Sequence of chain 1.H:
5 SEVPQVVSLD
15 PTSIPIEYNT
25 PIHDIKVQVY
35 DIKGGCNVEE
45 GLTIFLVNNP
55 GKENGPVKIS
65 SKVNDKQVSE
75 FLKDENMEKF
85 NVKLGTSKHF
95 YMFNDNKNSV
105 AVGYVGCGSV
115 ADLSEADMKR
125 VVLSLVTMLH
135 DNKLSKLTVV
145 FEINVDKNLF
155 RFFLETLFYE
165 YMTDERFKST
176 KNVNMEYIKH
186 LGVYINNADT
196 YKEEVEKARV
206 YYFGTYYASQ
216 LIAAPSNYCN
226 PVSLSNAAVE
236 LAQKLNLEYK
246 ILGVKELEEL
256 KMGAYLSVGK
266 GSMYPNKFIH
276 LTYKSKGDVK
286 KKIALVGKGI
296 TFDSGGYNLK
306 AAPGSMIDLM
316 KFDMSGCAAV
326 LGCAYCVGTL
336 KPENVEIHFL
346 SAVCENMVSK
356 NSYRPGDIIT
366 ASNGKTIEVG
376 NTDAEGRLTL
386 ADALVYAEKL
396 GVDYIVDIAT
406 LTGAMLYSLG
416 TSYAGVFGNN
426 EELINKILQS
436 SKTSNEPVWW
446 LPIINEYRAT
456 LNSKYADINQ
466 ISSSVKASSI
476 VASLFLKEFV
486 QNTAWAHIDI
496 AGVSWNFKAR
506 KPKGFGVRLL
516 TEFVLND

The small molecule below binds the protein below.
Small molecule (SMILES): CC(C)(C)OC(=O)N[C@@H](C(=O)NO)c1ccc(Br)cc1

Binding-site contacts:
Ligand atom N2 contacts residue CO31 of chain 1.VB at 2.8 Å (h-bond).
Ligand atom C11 contacts residue ASP378 of chain 1.H at 3.2 Å.
Ligand atom O2 contacts residue LEU406 of chain 1.H at 3.7 Å.
Ligand atom O3 contacts residue ZN1 of chain 1.TB at 3.8 Å.
Ligand atom O2 contacts residue CO31 of chain 1.VB at 3.7 Å.
Ligand atom O4 contacts residue LYS293 of chain 1.H at 3.1 Å (salt-bridge).
Ligand atom C2 contacts residue GLY408 of chain 1.H at 3.8 Å.
Ligand atom O3 contacts residue ZN1 of chain 1.UB at 2.1 Å.
Ligand atom C3 contacts residue THR405 of chain 1.H at 3.7 Å.
Ligand atom O4 contacts residue ASP378 of chain 1.H at 3.0 Å (salt-bridge).
Ligand atom C8 contacts residue ASN376 of chain 1.H at 3.3 Å.
Ligand atom C3 contacts residue LEU406 of chain 1.H at 3.3 Å (hydrophobic).
Ligand atom C13 contacts residue GLY408 of chain 1.H at 3.7 Å.
Ligand atom C9 contacts residue ARG382 of chain 1.H at 3.9 Å.
Ligand atom O4 contacts residue CO31 of chain 1.VB at 2.8 Å (h-bond).
Ligand atom C12 contacts residue GLY408 of chain 1.H at 3.7 Å.
Ligand atom N2 contacts residue ZN1 of chain 1.UB at 2.9 Å.
Ligand atom N2 contacts residue LEU406 of chain 1.H at 3.0 Å (h-bond).
Ligand atom N2 contacts residue LYS293 of chain 1.H at 3.5 Å (salt-bridge).
Ligand atom O4 contacts residue ZN1 of chain 1.TB at 1.9 Å.
Ligand atom C4 contacts residue GLY408 of chain 1.H at 3.6 Å.
Ligand atom O4 contacts residue ASP298 of chain 1.H at 3.1 Å (salt-bridge).
Ligand atom C2 contacts residue PHE317 of chain 1.H at 3.6 Å (hydrophobic).
Ligand atom O3 contacts residue ASP298 of chain 1.H at 2.9 Å (salt-bridge).
Ligand atom C11 contacts residue LEU406 of chain 1.H at 3.6 Å (hydrophobic).
Ligand atom BR1 contacts residue PHE317 of chain 1.H at 3.8 Å.
Ligand atom C11 contacts residue ZN1 of chain 1.UB at 2.8 Å.
Ligand atom C3 contacts residue GLY408 of chain 1.H at 3.6 Å.
Ligand atom C5 contacts residue LEU406 of chain 1.H at 3.2 Å (hydrophobic).
Ligand atom C1 contacts residue GLY408 of chain 1.H at 3.7 Å.
Ligand atom C4 contacts residue LEU406 of chain 1.H at 3.7 Å (hydrophobic).
Ligand atom C9 contacts residue ALA379 of chain 1.H at 3.7 Å (hydrophobic).
Ligand atom O3 contacts residue ASP378 of chain 1.H at 2.9 Å (salt-bridge).
Ligand atom C11 contacts residue ZN1 of chain 1.TB at 3.7 Å.
Ligand atom C11 contacts residue ASP298 of chain 1.H at 3.8 Å.
Ligand atom O4 contacts residue ZN1 of chain 1.UB at 2.2 Å.
Ligand atom O4 contacts residue GLU380 of chain 1.H at 2.9 Å (salt-bridge).
Ligand atom N2 contacts residue ZN1 of chain 1.TB at 3.0 Å.
Ligand atom O3 contacts residue LYS305 of chain 1.H at 2.9 Å (salt-bridge).
Ligand atom N2 contacts residue ASP378 of chain 1.H at 3.2 Å (salt-bridge).